The protein below binds the small molecule below.
Small molecule (SMILES): OC[C@H]1O[C@H](O)[C@H](O)[C@@H](O)[C@@H]1O

Binding-site contacts:
Ligand atom C6 contacts residue ASP298 of chain 3.B at 4.4 Å.
Ligand atom C4 contacts residue ASP298 of chain 3.B at 4.1 Å.
Ligand atom C1 contacts residue GLY300 of chain 3.B at 4.3 Å.
Ligand atom C2 contacts residue SER296 of chain 3.B at 3.6 Å.
Ligand atom C5 contacts residue ASP298 of chain 3.B at 3.8 Å.
Ligand atom O5 contacts residue ALA292 of chain 3.B at 3.7 Å.
Ligand atom O5 contacts residue THR293 of chain 3.B at 4.2 Å.
Ligand atom C5 contacts residue SER301 of chain 3.B at 2.8 Å.
Ligand atom O4 contacts residue ASP298 of chain 3.B at 3.6 Å.
Ligand atom C5 contacts residue GLY300 of chain 3.B at 3.7 Å.
Ligand atom O3 contacts residue SER301 of chain 3.B at 4.2 Å.
Ligand atom C2 contacts residue ASP294 of chain 3.B at 3.5 Å.
Ligand atom C1 contacts residue ASP298 of chain 3.B at 4.4 Å.
Ligand atom O5 contacts residue SER301 of chain 3.B at 2.3 Å (h-bond).
Ligand atom C2 contacts residue SER301 of chain 3.B at 2.4 Å.
Ligand atom C1 contacts residue SER301 of chain 3.B at 1.4 Å.
Ligand atom O2 contacts residue SER296 of chain 3.B at 2.6 Å (h-bond).
Ligand atom O2 contacts residue SER301 of chain 3.B at 2.8 Å (h-bond).
Ligand atom C1 contacts residue ASP294 of chain 3.B at 3.4 Å.
Ligand atom C1 contacts residue THR293 of chain 3.B at 4.2 Å.
Ligand atom C3 contacts residue ASP298 of chain 3.B at 4.0 Å.
Ligand atom C4 contacts residue SER301 of chain 3.B at 3.4 Å.
Ligand atom O2 contacts residue ASP294 of chain 3.B at 2.7 Å (salt-bridge).
Ligand atom C3 contacts residue SER296 of chain 3.B at 4.2 Å.
Ligand atom C1 contacts residue ALA292 of chain 3.B at 3.7 Å (hydrophobic).
Ligand atom O5 contacts residue GLY300 of chain 3.B at 3.6 Å (h-bond).
Ligand atom C3 contacts residue SER301 of chain 3.B at 2.9 Å.
Ligand atom C1 contacts residue SER296 of chain 3.B at 3.7 Å.
Ligand atom C6 contacts residue GLY300 of chain 3.B at 3.5 Å.
Ligand atom O4 contacts residue SER301 of chain 3.B at 4.3 Å.
Ligand atom C6 contacts residue SER301 of chain 3.B at 4.1 Å.

Sequence of chain 3.B:
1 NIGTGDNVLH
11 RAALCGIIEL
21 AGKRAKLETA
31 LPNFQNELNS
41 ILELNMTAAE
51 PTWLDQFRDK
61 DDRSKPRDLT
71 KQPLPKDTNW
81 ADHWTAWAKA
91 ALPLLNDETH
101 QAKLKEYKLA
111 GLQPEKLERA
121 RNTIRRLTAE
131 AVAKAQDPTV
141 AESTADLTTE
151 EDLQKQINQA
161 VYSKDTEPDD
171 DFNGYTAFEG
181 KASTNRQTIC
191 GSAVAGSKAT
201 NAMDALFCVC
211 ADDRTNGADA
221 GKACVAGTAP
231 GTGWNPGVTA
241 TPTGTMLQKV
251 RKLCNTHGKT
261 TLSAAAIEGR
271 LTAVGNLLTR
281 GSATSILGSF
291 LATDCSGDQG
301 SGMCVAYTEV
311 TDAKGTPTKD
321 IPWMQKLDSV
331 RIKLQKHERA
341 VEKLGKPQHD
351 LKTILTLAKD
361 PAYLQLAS